This protein binds this small molecule.
Small molecule (SMILES): OC[C@H]1O[C@@](CO)(O[C@H]2O[C@H](CO)[C@@H](O)[C@H](O)[C@H]2O)[C@@H](O)[C@@H]1O

Sequence of chain 2.A:
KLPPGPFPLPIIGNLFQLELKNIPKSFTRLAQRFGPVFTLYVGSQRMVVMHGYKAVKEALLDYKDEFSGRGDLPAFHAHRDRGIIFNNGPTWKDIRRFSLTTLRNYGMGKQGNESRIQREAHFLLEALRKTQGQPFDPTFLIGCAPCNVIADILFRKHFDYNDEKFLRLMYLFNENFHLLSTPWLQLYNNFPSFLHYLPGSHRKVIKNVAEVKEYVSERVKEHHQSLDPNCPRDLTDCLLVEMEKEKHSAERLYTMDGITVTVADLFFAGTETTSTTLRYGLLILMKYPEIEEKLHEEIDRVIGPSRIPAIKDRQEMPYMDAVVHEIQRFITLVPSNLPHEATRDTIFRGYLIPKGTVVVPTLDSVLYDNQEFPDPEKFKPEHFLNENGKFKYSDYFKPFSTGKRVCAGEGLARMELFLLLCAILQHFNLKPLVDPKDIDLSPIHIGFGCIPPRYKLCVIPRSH

Binding-site contacts:
Ligand atom C5 contacts residue GLN26 of chain 1.C at 3.5 Å.
Ligand atom O6 contacts residue TRP193 of chain 2.A at 4.0 Å.
Ligand atom O5 contacts residue TRP193 of chain 2.A at 3.8 Å.
Ligand atom C5 contacts residue PHE16 of chain 1.C at 4.0 Å (hydrophobic).
Ligand atom O1 contacts residue PRO192 of chain 2.A at 3.6 Å.
Ligand atom C6 contacts residue PHE16 of chain 1.C at 3.4 Å (hydrophobic).
Ligand atom O4 contacts residue PHE16 of chain 1.C at 3.1 Å (h-bond).
Ligand atom O4 contacts residue GLN26 of chain 1.C at 3.8 Å.
Ligand atom O4 contacts residue PRO15 of chain 1.C at 4.0 Å.
Ligand atom C5 contacts residue LEU29 of chain 2.A at 4.3 Å (hydrophobic).
Ligand atom O6 contacts residue LEU18 of chain 1.C at 4.0 Å.
Ligand atom O3 contacts residue PHE16 of chain 1.C at 4.0 Å.
Ligand atom O4 contacts residue LEU29 of chain 2.A at 4.5 Å.
Ligand atom O6 contacts residue PHE25 of chain 1.C at 3.5 Å.
Ligand atom O6 contacts residue PHE25 of chain 1.C at 4.3 Å.
Ligand atom O1 contacts residue TRP193 of chain 2.A at 4.1 Å.
Ligand atom C1 contacts residue TRP193 of chain 2.A at 3.9 Å (hydrophobic).
Ligand atom O6 contacts residue LEU196 of chain 2.A at 3.9 Å.
Ligand atom C6 contacts residue TRP193 of chain 2.A at 4.2 Å (hydrophobic).
Ligand atom C6 contacts residue LEU196 of chain 2.A at 3.8 Å (hydrophobic).
Ligand atom C6 contacts residue LEU18 of chain 1.C at 3.8 Å (hydrophobic).
Ligand atom O6 contacts residue LEU18 of chain 1.C at 3.8 Å.
Ligand atom C4 contacts residue PHE16 of chain 1.C at 3.5 Å (hydrophobic).
Ligand atom C4 contacts residue GLN26 of chain 1.C at 4.2 Å.
Ligand atom C6 contacts residue LEU29 of chain 2.A at 3.7 Å (hydrophobic).
Ligand atom C6 contacts residue GLN26 of chain 1.C at 3.4 Å.
Ligand atom O5 contacts residue TRP193 of chain 2.A at 3.8 Å.
Ligand atom O6 contacts residue GLN26 of chain 1.C at 2.9 Å (h-bond).
Ligand atom C5 contacts residue PRO192 of chain 2.A at 4.3 Å (hydrophobic).
Ligand atom O4 contacts residue PHE25 of chain 1.C at 4.3 Å.

Sequence of chain 1.C:
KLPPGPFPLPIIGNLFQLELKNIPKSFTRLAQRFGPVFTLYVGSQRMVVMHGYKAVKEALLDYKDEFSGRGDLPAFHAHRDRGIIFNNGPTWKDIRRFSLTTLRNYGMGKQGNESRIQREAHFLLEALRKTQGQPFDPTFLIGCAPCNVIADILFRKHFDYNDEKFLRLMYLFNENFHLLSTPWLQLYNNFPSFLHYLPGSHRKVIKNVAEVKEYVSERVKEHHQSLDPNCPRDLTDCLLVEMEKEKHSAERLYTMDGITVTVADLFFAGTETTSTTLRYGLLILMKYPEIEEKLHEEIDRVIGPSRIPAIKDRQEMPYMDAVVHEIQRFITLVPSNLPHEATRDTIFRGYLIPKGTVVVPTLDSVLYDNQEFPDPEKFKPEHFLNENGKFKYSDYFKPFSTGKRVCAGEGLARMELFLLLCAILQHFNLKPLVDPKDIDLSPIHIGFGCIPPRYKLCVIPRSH